Sequence of chain 1.C:
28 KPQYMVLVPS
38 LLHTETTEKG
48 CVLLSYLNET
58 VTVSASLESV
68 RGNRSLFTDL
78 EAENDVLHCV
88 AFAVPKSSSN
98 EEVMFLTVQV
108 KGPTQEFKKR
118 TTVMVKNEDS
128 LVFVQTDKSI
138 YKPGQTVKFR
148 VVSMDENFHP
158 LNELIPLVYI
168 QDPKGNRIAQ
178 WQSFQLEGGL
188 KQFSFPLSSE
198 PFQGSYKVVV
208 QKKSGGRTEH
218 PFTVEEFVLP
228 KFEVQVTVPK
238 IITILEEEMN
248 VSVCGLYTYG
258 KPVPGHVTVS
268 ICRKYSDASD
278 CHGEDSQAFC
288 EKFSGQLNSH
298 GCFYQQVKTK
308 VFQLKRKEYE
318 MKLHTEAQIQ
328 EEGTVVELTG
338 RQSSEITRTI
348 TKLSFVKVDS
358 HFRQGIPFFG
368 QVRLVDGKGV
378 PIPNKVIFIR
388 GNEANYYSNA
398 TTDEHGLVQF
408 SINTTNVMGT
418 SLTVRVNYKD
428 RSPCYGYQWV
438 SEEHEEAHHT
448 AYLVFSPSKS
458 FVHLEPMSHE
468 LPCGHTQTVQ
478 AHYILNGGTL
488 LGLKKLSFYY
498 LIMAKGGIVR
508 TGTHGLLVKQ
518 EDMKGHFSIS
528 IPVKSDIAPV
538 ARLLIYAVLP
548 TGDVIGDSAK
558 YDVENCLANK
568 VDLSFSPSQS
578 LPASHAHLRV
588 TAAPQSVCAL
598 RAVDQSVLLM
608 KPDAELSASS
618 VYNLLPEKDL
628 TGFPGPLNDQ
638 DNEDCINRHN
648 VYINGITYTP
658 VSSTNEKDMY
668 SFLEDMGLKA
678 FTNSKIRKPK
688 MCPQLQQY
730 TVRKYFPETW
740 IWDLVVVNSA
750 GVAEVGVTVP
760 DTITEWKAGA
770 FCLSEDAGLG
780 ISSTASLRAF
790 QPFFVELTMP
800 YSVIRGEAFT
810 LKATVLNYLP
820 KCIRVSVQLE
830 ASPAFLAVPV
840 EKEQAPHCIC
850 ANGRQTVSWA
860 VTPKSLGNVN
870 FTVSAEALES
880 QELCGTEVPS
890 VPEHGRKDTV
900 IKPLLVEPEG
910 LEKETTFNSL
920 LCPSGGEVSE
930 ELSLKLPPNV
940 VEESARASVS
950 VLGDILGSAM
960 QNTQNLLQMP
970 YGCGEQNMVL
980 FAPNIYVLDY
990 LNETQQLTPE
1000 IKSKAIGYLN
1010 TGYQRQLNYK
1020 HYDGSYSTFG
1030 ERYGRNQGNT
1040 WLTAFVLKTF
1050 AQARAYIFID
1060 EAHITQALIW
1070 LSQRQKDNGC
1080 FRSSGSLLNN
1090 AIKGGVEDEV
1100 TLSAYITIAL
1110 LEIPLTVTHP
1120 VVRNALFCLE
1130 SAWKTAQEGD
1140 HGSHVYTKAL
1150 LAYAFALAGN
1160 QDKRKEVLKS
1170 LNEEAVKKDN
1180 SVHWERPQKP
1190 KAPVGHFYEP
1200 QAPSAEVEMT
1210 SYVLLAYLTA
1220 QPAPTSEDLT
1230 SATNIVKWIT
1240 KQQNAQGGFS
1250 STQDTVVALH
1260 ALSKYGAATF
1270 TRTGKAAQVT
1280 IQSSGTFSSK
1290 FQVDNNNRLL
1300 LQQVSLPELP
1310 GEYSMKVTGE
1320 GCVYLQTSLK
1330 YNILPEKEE

Binding-site contacts:
Ligand atom N2 contacts residue THR111 of chain 1.C at 3.1 Å (h-bond).
Ligand atom C5 contacts residue LEU54 of chain 1.C at 4.2 Å (hydrophobic).
Ligand atom C7 contacts residue THR111 of chain 1.C at 3.5 Å.
Ligand atom C2 contacts residue GLN112 of chain 1.C at 4.4 Å.
Ligand atom C7 contacts residue ASN55 of chain 1.C at 3.7 Å.
Ligand atom C4 contacts residue ASN55 of chain 1.C at 4.2 Å.
Ligand atom O5 contacts residue ASN55 of chain 1.C at 2.3 Å (h-bond).
Ligand atom C3 contacts residue THR111 of chain 1.C at 4.3 Å.
Ligand atom O5 contacts residue LEU54 of chain 1.C at 4.4 Å.
Ligand atom C7 contacts residue GLU113 of chain 1.C at 4.2 Å.
Ligand atom N2 contacts residue ASN55 of chain 1.C at 2.6 Å (h-bond).
Ligand atom C5 contacts residue ASN55 of chain 1.C at 3.6 Å.
Ligand atom C1 contacts residue LEU54 of chain 1.C at 3.7 Å (hydrophobic).
Ligand atom O7 contacts residue THR111 of chain 1.C at 3.1 Å (h-bond).
Ligand atom N2 contacts residue GLN112 of chain 1.C at 3.1 Å (h-bond).
Ligand atom N2 contacts residue LEU54 of chain 1.C at 4.4 Å.
Ligand atom O7 contacts residue GLU113 of chain 1.C at 3.6 Å (salt-bridge).
Ligand atom O3 contacts residue THR111 of chain 1.C at 4.0 Å.
Ligand atom C8 contacts residue PRO29 of chain 1.C at 4.3 Å (hydrophobic).
Ligand atom C3 contacts residue ASN55 of chain 1.C at 3.9 Å.
Ligand atom C8 contacts residue GLN112 of chain 1.C at 3.6 Å.
Ligand atom C7 contacts residue GLN112 of chain 1.C at 3.3 Å.
Ligand atom C2 contacts residue LEU54 of chain 1.C at 4.5 Å (hydrophobic).
Ligand atom O5 contacts residue THR111 of chain 1.C at 3.8 Å.
Ligand atom C2 contacts residue THR111 of chain 1.C at 3.3 Å.
Ligand atom C8 contacts residue ASN55 of chain 1.C at 4.2 Å.
Ligand atom O7 contacts residue GLN112 of chain 1.C at 3.8 Å.
Ligand atom C1 contacts residue THR111 of chain 1.C at 3.6 Å.
Ligand atom C3 contacts residue LEU54 of chain 1.C at 4.3 Å (hydrophobic).
Ligand atom C1 contacts residue ASN55 of chain 1.C at 1.4 Å.
Ligand atom C8 contacts residue LEU54 of chain 1.C at 4.0 Å (hydrophobic).
Ligand atom C2 contacts residue ASN55 of chain 1.C at 2.6 Å.

A protein and the small-molecule ligand that binds it are described below.
Small molecule (SMILES): CC(=O)N[C@@H]1[C@@H](O)[C@H](O)[C@@H](CO)O[C@H]1O